Sequence of chain 33.D:
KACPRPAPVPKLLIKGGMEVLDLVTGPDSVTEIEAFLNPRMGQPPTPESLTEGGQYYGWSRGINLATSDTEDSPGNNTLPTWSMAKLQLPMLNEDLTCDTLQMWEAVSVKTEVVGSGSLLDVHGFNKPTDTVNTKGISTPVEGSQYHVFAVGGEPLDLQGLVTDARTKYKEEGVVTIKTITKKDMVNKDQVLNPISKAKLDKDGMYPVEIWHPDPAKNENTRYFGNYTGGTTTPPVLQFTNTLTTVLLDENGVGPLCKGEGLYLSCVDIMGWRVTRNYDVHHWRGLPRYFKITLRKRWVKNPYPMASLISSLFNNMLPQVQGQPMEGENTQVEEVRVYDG

Sequence of chain 33.C:
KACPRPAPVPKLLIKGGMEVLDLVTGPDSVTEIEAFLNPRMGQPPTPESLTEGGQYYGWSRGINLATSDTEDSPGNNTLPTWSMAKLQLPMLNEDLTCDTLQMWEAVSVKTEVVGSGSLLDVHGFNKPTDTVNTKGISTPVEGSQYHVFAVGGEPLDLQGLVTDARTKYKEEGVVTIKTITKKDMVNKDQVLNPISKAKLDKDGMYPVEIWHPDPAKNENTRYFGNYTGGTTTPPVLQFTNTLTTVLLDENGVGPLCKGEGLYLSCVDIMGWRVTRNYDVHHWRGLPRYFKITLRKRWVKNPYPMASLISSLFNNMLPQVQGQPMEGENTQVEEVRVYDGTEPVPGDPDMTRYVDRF

This small molecule binds to this protein.
Small molecule (SMILES): CC(=O)N[C@@H]1[C@@H](O[C@@H]2O[C@H](CO)[C@H](O)[C@H](O[C@]3(C(=O)O)C[C@H](O)[C@@H](NC(C)=O)[C@H]([C@H](O)[C@H](O)CO)O3)[C@H]2O)[C@H](O)[C@@H](CO[C@]2(C(=O)O)C[C@H](O)[C@@H](NC(C)=O)[C@H]([C@H](O)[C@H](O)CO)O2)O[C@H]1O

Binding-site contacts:
Ligand atom C3 contacts residue GLY78 of chain 33.C at 4.1 Å.
Ligand atom C6 contacts residue ASN93 of chain 33.C at 3.9 Å.
Ligand atom O4 contacts residue HIS298 of chain 33.C at 3.1 Å (h-bond).
Ligand atom C4 contacts residue GLY78 of chain 33.C at 3.5 Å.
Ligand atom O1B contacts residue ARG77 of chain 33.C at 3.1 Å (salt-bridge).
Ligand atom O1A contacts residue ARG77 of chain 33.C at 2.9 Å (salt-bridge).
Ligand atom C11 contacts residue TYR72 of chain 33.C at 4.2 Å (hydrophobic).
Ligand atom C5 contacts residue TYR72 of chain 33.C at 3.5 Å (hydrophobic).
Ligand atom C8 contacts residue ARG77 of chain 33.C at 4.4 Å.
Ligand atom O1B contacts residue SER89 of chain 33.C at 4.4 Å.
Ligand atom C3 contacts residue GLY78 of chain 33.C at 3.8 Å.
Ligand atom O8 contacts residue ARG77 of chain 33.C at 3.5 Å (salt-bridge).
Ligand atom C3 contacts residue HIS298 of chain 33.C at 4.0 Å.
Ligand atom O8 contacts residue TYR72 of chain 33.C at 4.0 Å.
Ligand atom C1 contacts residue TYR72 of chain 33.C at 4.3 Å (hydrophobic).
Ligand atom C11 contacts residue ASP85 of chain 33.D at 4.0 Å.
Ligand atom O1A contacts residue TYR72 of chain 33.C at 4.0 Å.
Ligand atom C10 contacts residue TYR72 of chain 33.C at 4.0 Å (hydrophobic).
Ligand atom N5 contacts residue TYR72 of chain 33.C at 2.9 Å (h-bond).
Ligand atom C1 contacts residue ARG77 of chain 33.C at 3.4 Å.
Ligand atom O4 contacts residue GLY78 of chain 33.C at 3.4 Å.
Ligand atom C4 contacts residue TYR72 of chain 33.C at 3.5 Å (hydrophobic).
Ligand atom C2 contacts residue GLY78 of chain 33.C at 4.0 Å.
Ligand atom O4 contacts residue ASN80 of chain 33.C at 4.4 Å.
Ligand atom O1B contacts residue TYR72 of chain 33.C at 4.2 Å.
Ligand atom C3 contacts residue ARG77 of chain 33.C at 4.3 Å.
Ligand atom C4 contacts residue HIS298 of chain 33.C at 3.9 Å.
Ligand atom O10 contacts residue ASN293 of chain 33.C at 4.5 Å.
Ligand atom O4 contacts residue ILE79 of chain 33.C at 3.9 Å.
Ligand atom C1 contacts residue GLY78 of chain 33.C at 4.0 Å.
Ligand atom O4 contacts residue THR291 of chain 33.C at 3.9 Å.
Ligand atom O3 contacts residue GLY78 of chain 33.C at 3.5 Å.
Ligand atom O1A contacts residue GLY78 of chain 33.C at 3.1 Å (h-bond).
Ligand atom O6 contacts residue ASN93 of chain 33.C at 4.3 Å.
Ligand atom C7 contacts residue TYR72 of chain 33.C at 4.3 Å (hydrophobic).
Ligand atom O4 contacts residue TYR72 of chain 33.C at 4.0 Å.
Ligand atom C6 contacts residue TYR72 of chain 33.C at 3.7 Å (hydrophobic).